Sequence of chain 1.A:
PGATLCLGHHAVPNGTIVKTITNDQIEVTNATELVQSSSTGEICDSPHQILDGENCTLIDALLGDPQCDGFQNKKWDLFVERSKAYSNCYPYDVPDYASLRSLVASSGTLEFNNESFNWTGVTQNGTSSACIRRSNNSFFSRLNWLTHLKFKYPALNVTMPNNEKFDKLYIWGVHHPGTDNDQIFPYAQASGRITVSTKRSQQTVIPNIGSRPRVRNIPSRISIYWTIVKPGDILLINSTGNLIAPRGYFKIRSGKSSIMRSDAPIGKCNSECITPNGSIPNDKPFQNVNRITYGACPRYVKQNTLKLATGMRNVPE

Binding-site contacts:
Ligand atom N2 contacts residue ILE211 of chain 2.A at 4.2 Å.
Ligand atom C7 contacts residue ILE211 of chain 2.A at 4.5 Å (hydrophobic).
Ligand atom C7 contacts residue ASN240 of chain 1.A at 3.0 Å.
Ligand atom C1 contacts residue ASN240 of chain 1.A at 1.5 Å.
Ligand atom O7 contacts residue THR242 of chain 1.A at 3.2 Å.
Ligand atom O6 contacts residue ALA157 of chain 1.A at 3.1 Å.
Ligand atom C6 contacts residue ASN159 of chain 1.A at 4.1 Å.
Ligand atom O6 contacts residue ASN159 of chain 1.A at 4.1 Å.
Ligand atom O7 contacts residue SER241 of chain 1.A at 3.6 Å.
Ligand atom C3 contacts residue ALA157 of chain 1.A at 4.5 Å (hydrophobic).
Ligand atom C8 contacts residue ARG195 of chain 1.A at 4.0 Å.
Ligand atom C4 contacts residue ALA157 of chain 1.A at 3.8 Å (hydrophobic).
Ligand atom O5 contacts residue ASN159 of chain 1.A at 4.0 Å.
Ligand atom C8 contacts residue THR197 of chain 1.A at 4.4 Å.
Ligand atom C8 contacts residue ASN240 of chain 1.A at 4.2 Å.
Ligand atom N2 contacts residue THR242 of chain 1.A at 4.3 Å.
Ligand atom C5 contacts residue ASN240 of chain 1.A at 3.7 Å.
Ligand atom C1 contacts residue LEU158 of chain 1.A at 3.9 Å (hydrophobic).
Ligand atom C6 contacts residue ALA157 of chain 1.A at 4.0 Å (hydrophobic).
Ligand atom C2 contacts residue ALA157 of chain 1.A at 4.3 Å (hydrophobic).
Ligand atom N2 contacts residue ASN240 of chain 1.A at 2.8 Å (h-bond).
Ligand atom C4 contacts residue ASN240 of chain 1.A at 4.3 Å.
Ligand atom C8 contacts residue ILE211 of chain 2.A at 3.6 Å (hydrophobic).
Ligand atom O5 contacts residue ASN240 of chain 1.A at 2.5 Å (h-bond).
Ligand atom C3 contacts residue ASN240 of chain 1.A at 3.8 Å.
Ligand atom O7 contacts residue ASN240 of chain 1.A at 2.9 Å (h-bond).
Ligand atom O7 contacts residue ARG195 of chain 1.A at 4.1 Å.
Ligand atom C7 contacts residue THR242 of chain 1.A at 3.8 Å.
Ligand atom C2 contacts residue ASN240 of chain 1.A at 2.5 Å.
Ligand atom C5 contacts residue ALA157 of chain 1.A at 4.0 Å (hydrophobic).
Ligand atom C2 contacts residue THR242 of chain 1.A at 4.3 Å.
Ligand atom O5 contacts residue ALA157 of chain 1.A at 3.8 Å.
Ligand atom O5 contacts residue LEU158 of chain 1.A at 3.4 Å (h-bond).
Ligand atom O6 contacts residue LEU158 of chain 1.A at 4.5 Å.

The small molecule below binds the protein below.
Small molecule (SMILES): CC(=O)N[C@@H]1[C@@H](O)[C@H](O)[C@@H](CO)O[C@H]1O

Sequence of chain 2.A:
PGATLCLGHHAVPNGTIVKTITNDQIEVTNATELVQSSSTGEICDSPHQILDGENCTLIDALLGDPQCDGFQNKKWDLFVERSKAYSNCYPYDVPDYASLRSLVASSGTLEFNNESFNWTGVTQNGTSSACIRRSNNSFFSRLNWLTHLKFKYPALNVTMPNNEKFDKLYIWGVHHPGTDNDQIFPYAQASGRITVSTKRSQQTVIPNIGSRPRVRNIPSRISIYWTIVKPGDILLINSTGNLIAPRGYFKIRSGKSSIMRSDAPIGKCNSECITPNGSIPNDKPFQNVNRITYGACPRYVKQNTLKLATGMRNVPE